This protein binds this small molecule.
Small molecule (SMILES): NC[C@H]1O[C@H](O[C@H]2[C@H](O)[C@@H](O[C@H]3O[C@H](CO)[C@@H](O)[C@H](N)[C@H]3O)[C@H](N)C[C@@H]2N)[C@H](O)[C@@H](O)[C@@H]1O

Binding-site contacts:
Ligand atom C16 contacts residue LYS8 of chain 1.L at 4.2 Å.
Ligand atom O15 contacts residue LYS8 of chain 1.L at 3.9 Å.
Ligand atom O14 contacts residue LYS8 of chain 1.L at 3.0 Å (salt-bridge).

Sequence of chain 1.L:
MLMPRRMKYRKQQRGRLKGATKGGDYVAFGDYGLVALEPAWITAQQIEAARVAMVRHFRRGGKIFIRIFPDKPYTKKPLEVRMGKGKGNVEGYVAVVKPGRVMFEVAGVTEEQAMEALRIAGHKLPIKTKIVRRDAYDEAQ